Sequence of chain 1.A:
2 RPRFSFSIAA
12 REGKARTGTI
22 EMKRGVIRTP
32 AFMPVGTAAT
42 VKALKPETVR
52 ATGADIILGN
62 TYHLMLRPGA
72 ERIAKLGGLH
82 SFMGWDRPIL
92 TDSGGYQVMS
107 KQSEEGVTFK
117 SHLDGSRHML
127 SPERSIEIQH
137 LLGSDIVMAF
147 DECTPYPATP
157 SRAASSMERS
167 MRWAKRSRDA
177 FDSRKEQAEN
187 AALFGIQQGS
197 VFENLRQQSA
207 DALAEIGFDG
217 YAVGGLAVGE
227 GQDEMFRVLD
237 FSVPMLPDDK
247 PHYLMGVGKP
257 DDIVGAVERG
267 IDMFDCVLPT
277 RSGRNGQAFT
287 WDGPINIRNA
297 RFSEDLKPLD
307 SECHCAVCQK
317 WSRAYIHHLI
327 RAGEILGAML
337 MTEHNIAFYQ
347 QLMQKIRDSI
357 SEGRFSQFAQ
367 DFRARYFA

Binding-site contacts:
Ligand atom N2 contacts residue ARG168 of chain 1.A at 2.9 Å (salt-bridge).
Ligand atom C13 contacts residue GLN204 of chain 1.A at 3.3 Å.
Ligand atom C15 contacts residue GLN204 of chain 1.A at 3.3 Å.
Ligand atom O1 contacts residue GLU164 of chain 1.A at 4.0 Å.
Ligand atom C10 contacts residue GLU164 of chain 1.A at 4.1 Å.
Ligand atom C12 contacts residue GLN204 of chain 1.A at 4.2 Å.
Ligand atom C4 contacts residue GLU164 of chain 1.A at 4.1 Å.
Ligand atom C7 contacts residue ARG168 of chain 1.A at 3.8 Å.
Ligand atom C11 contacts residue GLN204 of chain 1.A at 3.5 Å.
Ligand atom C8 contacts residue GLU164 of chain 1.A at 4.1 Å.
Ligand atom O9 contacts residue GLU164 of chain 1.A at 3.5 Å.
Ligand atom N14 contacts residue GLU164 of chain 1.A at 2.7 Å (salt-bridge).
Ligand atom N14 contacts residue GLN204 of chain 1.A at 2.6 Å (h-bond).
Ligand atom N14 contacts residue MET163 of chain 1.A at 4.2 Å.
Ligand atom C15 contacts residue GLU164 of chain 1.A at 3.1 Å.
Ligand atom O1 contacts residue MET167 of chain 1.A at 4.3 Å.
Ligand atom N2 contacts residue GLU164 of chain 1.A at 4.0 Å.
Ligand atom C3 contacts residue ARG168 of chain 1.A at 3.6 Å.
Ligand atom C10 contacts residue GLN204 of chain 1.A at 3.4 Å.
Ligand atom O9 contacts residue GLN204 of chain 1.A at 4.4 Å.
Ligand atom C13 contacts residue GLU164 of chain 1.A at 3.5 Å.
Ligand atom C3 contacts residue GLU164 of chain 1.A at 3.4 Å.

The small molecule below binds the protein below.
Small molecule (SMILES): CNCc1ccc(Oc2cccnc2)o1